Sequence of chain 2.A:
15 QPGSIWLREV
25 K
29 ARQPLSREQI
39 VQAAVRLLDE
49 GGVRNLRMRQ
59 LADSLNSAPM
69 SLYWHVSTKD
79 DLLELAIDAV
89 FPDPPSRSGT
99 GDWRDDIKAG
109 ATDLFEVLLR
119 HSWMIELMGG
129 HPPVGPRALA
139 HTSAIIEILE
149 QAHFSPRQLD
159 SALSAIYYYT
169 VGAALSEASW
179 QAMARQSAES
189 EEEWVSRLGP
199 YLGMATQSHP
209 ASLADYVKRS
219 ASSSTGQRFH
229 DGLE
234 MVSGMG

This protein binds this small molecule.
Small molecule (SMILES): CCC[C@H]1C[C@@H]2CC[C@@H](O2)[C@H](C)C(=O)O[C@@H]([C@H](C)[C@H]2CC[C@@H](C[C@@H](CCC)N(C)C)O2)[C@H](C)[C@@H]2CC[C@@H](O2)[C@@H](C)C(=O)O1

Binding-site contacts:
Ligand atom C27 contacts residue ARG226 of chain 1.A at 3.7 Å.
Ligand atom C25 contacts residue TYR166 of chain 2.A at 3.9 Å (hydrophobic).
Ligand atom C13 contacts residue TYR165 of chain 2.A at 3.7 Å (hydrophobic).
Ligand atom C21 contacts residue GLY127 of chain 2.A at 3.5 Å.
Ligand atom C33 contacts residue TYR214 of chain 1.A at 3.6 Å (hydrophobic).
Ligand atom C32 contacts residue TYR214 of chain 1.A at 3.3 Å (hydrophobic).
Ligand atom C40 contacts residue LEU161 of chain 2.A at 3.5 Å (hydrophobic).
Ligand atom C08 contacts residue THR140 of chain 2.A at 3.4 Å.
Ligand atom C42 contacts residue GLU189 of chain 1.A at 3.7 Å.
Ligand atom C34 contacts residue ARG226 of chain 1.A at 3.8 Å.
Ligand atom C02 contacts residue LEU211 of chain 1.A at 3.5 Å (hydrophobic).
Ligand atom C09 contacts residue PRO131 of chain 2.A at 3.8 Å (hydrophobic).
Ligand atom C26 contacts residue SER174 of chain 1.A at 3.6 Å.
Ligand atom C02 contacts residue VAL215 of chain 1.A at 3.6 Å (hydrophobic).
Ligand atom C15 contacts residue VAL169 of chain 2.A at 3.9 Å (hydrophobic).
Ligand atom C08 contacts residue PRO131 of chain 2.A at 3.8 Å (hydrophobic).
Ligand atom C43 contacts residue TRP178 of chain 1.A at 3.5 Å (hydrophobic).
Ligand atom O10 contacts residue PRO131 of chain 2.A at 3.7 Å.
Ligand atom C21 contacts residue MET126 of chain 2.A at 3.4 Å (hydrophobic).
Ligand atom C26 contacts residue TYR166 of chain 2.A at 3.7 Å (hydrophobic).
Ligand atom C21 contacts residue PRO130 of chain 2.A at 3.9 Å (hydrophobic).
Ligand atom C37 contacts residue TYR166 of chain 2.A at 3.5 Å (hydrophobic).
Ligand atom C25 contacts residue GLU175 of chain 1.A at 3.7 Å.
Ligand atom C01 contacts residue THR140 of chain 2.A at 3.8 Å.
Ligand atom C42 contacts residue TRP178 of chain 1.A at 3.6 Å (hydrophobic).
Ligand atom C38 contacts residue TYR214 of chain 1.A at 3.6 Å (hydrophobic).
Ligand atom C36 contacts residue TYR166 of chain 2.A at 3.6 Å (hydrophobic).
Ligand atom C43 contacts residue PRO130 of chain 2.A at 3.9 Å (hydrophobic).
Ligand atom C26 contacts residue TRP178 of chain 1.A at 3.7 Å (hydrophobic).
Ligand atom C43 contacts residue TRP192 of chain 1.A at 3.4 Å (hydrophobic).
Ligand atom C40 contacts residue TYR214 of chain 1.A at 3.8 Å (hydrophobic).
Ligand atom C22 contacts residue TYR166 of chain 2.A at 3.6 Å (hydrophobic).
Ligand atom C25 contacts residue ARG226 of chain 1.A at 3.7 Å.
Ligand atom C02 contacts residue LEU137 of chain 2.A at 3.5 Å (hydrophobic).
Ligand atom C40 contacts residue TYR165 of chain 2.A at 3.7 Å (hydrophobic).
Ligand atom C01 contacts residue LEU137 of chain 2.A at 3.7 Å (hydrophobic).
Ligand atom C04 contacts residue PRO131 of chain 2.A at 3.4 Å (hydrophobic).
Ligand atom C34 contacts residue TYR214 of chain 1.A at 3.9 Å (hydrophobic).
Ligand atom C24 contacts residue ARG226 of chain 1.A at 3.6 Å.
Ligand atom C25 contacts residue TRP178 of chain 1.A at 3.6 Å (hydrophobic).

Sequence of chain 1.A:
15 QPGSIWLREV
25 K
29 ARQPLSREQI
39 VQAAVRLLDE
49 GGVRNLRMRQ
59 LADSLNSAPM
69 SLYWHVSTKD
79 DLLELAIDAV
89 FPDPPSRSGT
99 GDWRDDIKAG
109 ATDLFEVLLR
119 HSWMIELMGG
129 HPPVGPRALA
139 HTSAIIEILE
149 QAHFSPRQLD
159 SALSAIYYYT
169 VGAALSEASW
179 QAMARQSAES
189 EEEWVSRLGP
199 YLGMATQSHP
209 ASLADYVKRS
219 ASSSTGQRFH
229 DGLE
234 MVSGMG